Binding-site contacts:
Ligand atom O7 contacts residue TYR237 of chain 3.A at 4.1 Å.
Ligand atom O5 contacts residue ASN245 of chain 3.A at 3.0 Å (h-bond).
Ligand atom C3 contacts residue VAL280 of chain 3.A at 4.3 Å (hydrophobic).
Ligand atom O7 contacts residue ASN241 of chain 3.A at 3.7 Å.
Ligand atom O3 contacts residue PHE278 of chain 3.A at 3.3 Å (h-bond).
Ligand atom C1 contacts residue ASN245 of chain 3.A at 3.7 Å.
Ligand atom C6 contacts residue ASN245 of chain 3.A at 3.9 Å.
Ligand atom C4 contacts residue ASN241 of chain 3.A at 4.3 Å.
Ligand atom C4 contacts residue PHE278 of chain 3.A at 3.6 Å (hydrophobic).
Ligand atom C3 contacts residue PHE278 of chain 3.A at 3.6 Å (hydrophobic).
Ligand atom O3 contacts residue VAL280 of chain 3.A at 3.9 Å.
Ligand atom O5 contacts residue ASN241 of chain 3.A at 2.4 Å (h-bond).
Ligand atom O4 contacts residue PHE278 of chain 3.A at 4.2 Å.
Ligand atom O3 contacts residue PRO281 of chain 3.A at 3.8 Å.
Ligand atom C5 contacts residue ASN245 of chain 3.A at 3.7 Å.
Ligand atom C3 contacts residue ASN241 of chain 3.A at 3.9 Å.
Ligand atom C6 contacts residue LYS248 of chain 3.A at 3.9 Å.
Ligand atom O5 contacts residue ASN245 of chain 3.A at 4.5 Å.
Ligand atom C5 contacts residue ASN241 of chain 3.A at 3.7 Å.
Ligand atom O5 contacts residue PRO281 of chain 3.A at 4.0 Å.
Ligand atom C5 contacts residue ASN245 of chain 3.A at 4.1 Å.
Ligand atom C7 contacts residue TYR237 of chain 3.A at 3.6 Å (hydrophobic).
Ligand atom O2 contacts residue PRO281 of chain 3.A at 4.1 Å.
Ligand atom C4 contacts residue LEU249 of chain 3.A at 4.3 Å (hydrophobic).
Ligand atom C6 contacts residue ASN245 of chain 3.A at 3.7 Å.
Ligand atom N2 contacts residue ASN241 of chain 3.A at 3.1 Å (h-bond).
Ligand atom C1 contacts residue ASN241 of chain 3.A at 1.5 Å.
Ligand atom O4 contacts residue LEU249 of chain 3.A at 4.1 Å.
Ligand atom C7 contacts residue ASN241 of chain 3.A at 3.9 Å.
Ligand atom N2 contacts residue TYR237 of chain 3.A at 3.9 Å.
Ligand atom C8 contacts residue TYR237 of chain 3.A at 3.3 Å (hydrophobic).
Ligand atom C2 contacts residue ASN241 of chain 3.A at 2.5 Å.
Ligand atom O6 contacts residue ASN245 of chain 3.A at 3.6 Å (h-bond).
Ligand atom C6 contacts residue LEU249 of chain 3.A at 3.9 Å (hydrophobic).

Sequence of chain 3.A:
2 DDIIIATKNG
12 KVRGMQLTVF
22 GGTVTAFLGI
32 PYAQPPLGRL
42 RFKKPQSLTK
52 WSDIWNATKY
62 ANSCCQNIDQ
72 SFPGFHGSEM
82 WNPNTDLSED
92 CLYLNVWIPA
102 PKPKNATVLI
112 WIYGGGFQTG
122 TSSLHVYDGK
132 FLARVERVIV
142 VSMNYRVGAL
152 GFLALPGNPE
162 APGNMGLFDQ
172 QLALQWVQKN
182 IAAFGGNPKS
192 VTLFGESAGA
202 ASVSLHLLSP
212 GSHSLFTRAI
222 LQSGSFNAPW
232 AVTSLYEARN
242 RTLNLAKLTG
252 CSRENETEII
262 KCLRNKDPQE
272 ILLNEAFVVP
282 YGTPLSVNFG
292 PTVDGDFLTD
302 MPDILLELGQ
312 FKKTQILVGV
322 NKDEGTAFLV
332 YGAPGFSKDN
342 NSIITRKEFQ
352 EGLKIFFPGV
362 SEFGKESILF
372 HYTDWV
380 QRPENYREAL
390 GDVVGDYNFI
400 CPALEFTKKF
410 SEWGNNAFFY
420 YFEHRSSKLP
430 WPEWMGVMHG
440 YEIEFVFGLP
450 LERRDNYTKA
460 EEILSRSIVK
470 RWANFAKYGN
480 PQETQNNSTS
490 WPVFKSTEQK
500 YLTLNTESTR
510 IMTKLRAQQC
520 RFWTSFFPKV

The protein below binds the small molecule below.
Small molecule (SMILES): CC(=O)N[C@H]1[C@H](O[C@H]2[C@H](O)[C@@H](NC(C)=O)CO[C@@H]2CO[C@@H]2O[C@@H](C)[C@@H](O)[C@@H](O)[C@@H]2O)O[C@H](CO)[C@@H](O)[C@@H]1O